Binding-site contacts:
Ligand atom S1 contacts residue PRO99 of chain 1.B at 3.9 Å.
Ligand atom C14 contacts residue VAL106 of chain 1.B at 4.1 Å (hydrophobic).
Ligand atom F1 contacts residue TYR287 of chain 1.B at 3.6 Å.
Ligand atom O4 contacts residue PRO99 of chain 1.B at 3.8 Å.
Ligand atom C17 contacts residue ILE290 of chain 1.B at 3.8 Å (hydrophobic).
Ligand atom C7 contacts residue PRO99 of chain 1.B at 3.9 Å (hydrophobic).
Ligand atom O4 contacts residue TRP88 of chain 1.B at 3.7 Å.
Ligand atom O5 contacts residue SER79 of chain 1.B at 3.7 Å.
Ligand atom N1 contacts residue PHE195 of chain 1.B at 4.0 Å.
Ligand atom C12 contacts residue ILE290 of chain 1.B at 3.5 Å (hydrophobic).
Ligand atom O2 contacts residue PRO99 of chain 1.B at 3.4 Å (h-bond).
Ligand atom C3 contacts residue PHE195 of chain 1.B at 3.4 Å (hydrophobic).
Ligand atom O4 contacts residue ILE98 of chain 1.B at 3.2 Å.
Ligand atom O2 contacts residue GLN155 of chain 1.B at 3.1 Å (h-bond).
Ligand atom O3 contacts residue GLN102 of chain 1.B at 3.5 Å.
Ligand atom C19 contacts residue GLN102 of chain 1.B at 3.4 Å.
Ligand atom C12 contacts residue ASN294 of chain 1.B at 3.5 Å.
Ligand atom C18 contacts residue PHE195 of chain 1.B at 3.7 Å (hydrophobic).
Ligand atom C13 contacts residue ILE290 of chain 1.B at 4.0 Å (hydrophobic).
Ligand atom C19 contacts residue CYS75 of chain 1.B at 3.8 Å (hydrophobic).
Ligand atom F1 contacts residue SER291 of chain 1.B at 3.9 Å.
Ligand atom F3 contacts residue ILE290 of chain 1.B at 3.7 Å.
Ligand atom C19 contacts residue TYR324 of chain 1.B at 4.0 Å (hydrophobic).
Ligand atom C1 contacts residue PHE195 of chain 1.B at 3.8 Å (hydrophobic).
Ligand atom O3 contacts residue PRO99 of chain 1.B at 3.5 Å (h-bond).
Ligand atom N1 contacts residue ASN294 of chain 1.B at 3.8 Å.
Ligand atom F1 contacts residue VAL106 of chain 1.B at 3.7 Å.
Ligand atom C18 contacts residue SER291 of chain 1.B at 4.0 Å.
Ligand atom C15 contacts residue ILE290 of chain 1.B at 3.9 Å (hydrophobic).
Ligand atom C19 contacts residue ILE98 of chain 1.B at 3.6 Å (hydrophobic).
Ligand atom C2 contacts residue PHE195 of chain 1.B at 3.4 Å (hydrophobic).
Ligand atom C1 contacts residue GLN155 of chain 1.B at 3.6 Å.
Ligand atom S2 contacts residue ILE98 of chain 1.B at 4.0 Å.
Ligand atom C2 contacts residue HIS192 of chain 1.B at 3.7 Å.
Ligand atom C3 contacts residue HIS192 of chain 1.B at 3.6 Å.
Ligand atom C16 contacts residue ILE290 of chain 1.B at 3.4 Å (hydrophobic).
Ligand atom C2 contacts residue GLN155 of chain 1.B at 3.9 Å.
Ligand atom C14 contacts residue ILE290 of chain 1.B at 4.0 Å (hydrophobic).
Ligand atom O3 contacts residue ALA103 of chain 1.B at 3.4 Å (h-bond).
Ligand atom F3 contacts residue ASN294 of chain 1.B at 3.1 Å.

The protein below binds the small molecule below.
Small molecule (SMILES): CS(=O)(=O)c1cncc(N2C(=O)N(Cc3c(F)cc(F)cc3F)c3ncccc3S2(=O)=O)c1

Sequence of chain 1.B:
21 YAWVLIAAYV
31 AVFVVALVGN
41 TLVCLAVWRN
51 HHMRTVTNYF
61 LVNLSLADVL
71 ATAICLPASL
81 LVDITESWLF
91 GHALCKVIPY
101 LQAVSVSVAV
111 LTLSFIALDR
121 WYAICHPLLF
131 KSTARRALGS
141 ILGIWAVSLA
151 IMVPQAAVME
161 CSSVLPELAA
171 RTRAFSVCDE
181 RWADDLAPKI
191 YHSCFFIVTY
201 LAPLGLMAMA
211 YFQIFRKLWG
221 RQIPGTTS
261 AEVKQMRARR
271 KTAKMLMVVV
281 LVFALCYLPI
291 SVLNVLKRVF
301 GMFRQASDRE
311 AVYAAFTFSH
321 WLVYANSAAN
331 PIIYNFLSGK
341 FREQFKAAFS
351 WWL